A small-molecule ligand and the protein it binds are described below.
Small molecule (SMILES): O=C(Nc1ccc(C(=O)N2CC(c3nccs3)C2)s1)[C@@H]1CCCN1

Sequence of chain 1.D:
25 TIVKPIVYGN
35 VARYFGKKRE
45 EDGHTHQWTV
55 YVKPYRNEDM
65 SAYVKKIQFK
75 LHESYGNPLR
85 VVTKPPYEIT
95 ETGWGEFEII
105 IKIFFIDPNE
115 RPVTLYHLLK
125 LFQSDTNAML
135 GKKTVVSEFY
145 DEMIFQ

Binding-site contacts:
Ligand atom S17 contacts residue SER78 of chain 1.D at 3.6 Å (h-bond).
Ligand atom C13 contacts residue TRP98 of chain 1.D at 3.9 Å (hydrophobic).
Ligand atom C14 contacts residue TRP98 of chain 1.D at 4.1 Å (hydrophobic).
Ligand atom C04 contacts residue PHE101 of chain 1.D at 3.8 Å (hydrophobic).
Ligand atom C13 contacts residue TYR79 of chain 1.D at 3.4 Å (hydrophobic).
Ligand atom S05 contacts residue TRP98 of chain 1.D at 3.4 Å.
Ligand atom C01 contacts residue TRP98 of chain 1.D at 3.4 Å (hydrophobic).
Ligand atom C02 contacts residue SER78 of chain 1.D at 3.7 Å.
Ligand atom C01 contacts residue PHE101 of chain 1.D at 3.9 Å (hydrophobic).
Ligand atom N24 contacts residue GLU100 of chain 1.D at 2.9 Å (salt-bridge).
Ligand atom S05 contacts residue PHE101 of chain 1.D at 3.9 Å.
Ligand atom O12 contacts residue GLY99 of chain 1.D at 3.3 Å.
Ligand atom C15 contacts residue TRP98 of chain 1.D at 4.0 Å (hydrophobic).
Ligand atom O08 contacts residue TYR79 of chain 1.D at 3.9 Å.
Ligand atom C06 contacts residue TRP98 of chain 1.D at 3.6 Å (hydrophobic).
Ligand atom S05 contacts residue GLY99 of chain 1.D at 3.6 Å.
Ligand atom N07 contacts residue TRP98 of chain 1.D at 3.6 Å.
Ligand atom O08 contacts residue GLY99 of chain 1.D at 3.1 Å (h-bond).
Ligand atom O08 contacts residue GLY97 of chain 1.D at 3.4 Å.
Ligand atom O08 contacts residue TRP98 of chain 1.D at 2.7 Å (h-bond).
Ligand atom N09 contacts residue PHE101 of chain 1.D at 3.8 Å.
Ligand atom C15 contacts residue SER78 of chain 1.D at 3.2 Å.
Ligand atom C03 contacts residue HIS76 of chain 1.D at 3.4 Å.
Ligand atom C03 contacts residue PHE101 of chain 1.D at 3.9 Å (hydrophobic).
Ligand atom C13 contacts residue GLY97 of chain 1.D at 3.8 Å.
Ligand atom N20 contacts residue HIS48 of chain 1.D at 3.0 Å (h-bond).
Ligand atom C02 contacts residue PHE101 of chain 1.D at 3.9 Å (hydrophobic).
Ligand atom C11 contacts residue GLU100 of chain 1.D at 3.1 Å.
Ligand atom C10 contacts residue GLU100 of chain 1.D at 3.1 Å.
Ligand atom C14 contacts residue HIS48 of chain 1.D at 4.1 Å.
Ligand atom C13 contacts residue THR96 of chain 1.D at 3.9 Å.
Ligand atom O12 contacts residue GLU100 of chain 1.D at 3.4 Å (salt-bridge).
Ligand atom N07 contacts residue TYR79 of chain 1.D at 3.5 Å (h-bond).
Ligand atom C14 contacts residue TYR79 of chain 1.D at 3.8 Å (hydrophobic).
Ligand atom C16 contacts residue HIS48 of chain 1.D at 3.9 Å.
Ligand atom C06 contacts residue TYR79 of chain 1.D at 3.8 Å (hydrophobic).
Ligand atom N09 contacts residue GLU100 of chain 1.D at 3.4 Å (salt-bridge).
Ligand atom C15 contacts residue TYR79 of chain 1.D at 3.3 Å (hydrophobic).
Ligand atom C02 contacts residue HIS76 of chain 1.D at 3.9 Å.
Ligand atom C13 contacts residue HIS48 of chain 1.D at 3.5 Å.